Sequence of chain 1.B:
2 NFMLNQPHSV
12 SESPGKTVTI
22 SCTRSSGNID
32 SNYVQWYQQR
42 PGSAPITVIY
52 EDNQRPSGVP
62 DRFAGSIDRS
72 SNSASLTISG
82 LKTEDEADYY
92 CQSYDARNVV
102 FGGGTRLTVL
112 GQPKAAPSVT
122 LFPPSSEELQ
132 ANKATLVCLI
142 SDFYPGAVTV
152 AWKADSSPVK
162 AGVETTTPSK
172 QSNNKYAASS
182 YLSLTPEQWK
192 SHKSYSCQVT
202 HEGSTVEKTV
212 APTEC

The protein below binds the small molecule below.
Small molecule (SMILES): CCN(CC)c1ccc2c(C)cc(=O)oc2c1

Sequence of chain 1.A:
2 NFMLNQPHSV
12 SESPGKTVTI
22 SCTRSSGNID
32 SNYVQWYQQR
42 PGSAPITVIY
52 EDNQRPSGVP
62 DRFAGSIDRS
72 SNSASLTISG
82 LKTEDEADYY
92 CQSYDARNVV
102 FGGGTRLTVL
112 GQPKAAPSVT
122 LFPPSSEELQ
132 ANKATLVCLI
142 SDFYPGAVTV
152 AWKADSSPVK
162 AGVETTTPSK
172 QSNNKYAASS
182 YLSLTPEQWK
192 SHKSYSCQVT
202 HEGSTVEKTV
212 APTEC

Binding-site contacts:
Ligand atom C2 contacts residue PHE102 of chain 1.A at 3.5 Å (hydrophobic).
Ligand atom C13 contacts residue PRO46 of chain 1.B at 3.6 Å (hydrophobic).
Ligand atom O17 contacts residue ILE47 of chain 1.B at 3.7 Å.
Ligand atom C1 contacts residue PHE102 of chain 1.A at 3.4 Å (hydrophobic).
Ligand atom C3 contacts residue PRO46 of chain 1.B at 3.2 Å (hydrophobic).
Ligand atom C13 contacts residue PRO46 of chain 1.A at 3.8 Å (hydrophobic).
Ligand atom O7 contacts residue TYR38 of chain 1.B at 3.7 Å.
Ligand atom C12 contacts residue PHE102 of chain 1.B at 3.8 Å (hydrophobic).
Ligand atom C16 contacts residue PHE102 of chain 1.A at 3.6 Å (hydrophobic).
Ligand atom C16 contacts residue GLY103 of chain 1.A at 3.5 Å.
Ligand atom C15 contacts residue PRO46 of chain 1.A at 3.5 Å (hydrophobic).
Ligand atom C10 contacts residue PRO46 of chain 1.B at 3.2 Å (hydrophobic).
Ligand atom C15 contacts residue TYR91 of chain 1.A at 3.7 Å (hydrophobic).
Ligand atom C9 contacts residue PRO46 of chain 1.B at 3.4 Å (hydrophobic).
Ligand atom C8 contacts residue PHE102 of chain 1.A at 3.5 Å (hydrophobic).
Ligand atom C16 contacts residue PRO46 of chain 1.B at 3.8 Å (hydrophobic).
Ligand atom C6 contacts residue PRO46 of chain 1.B at 3.8 Å (hydrophobic).
Ligand atom C4 contacts residue PHE102 of chain 1.A at 3.6 Å (hydrophobic).
Ligand atom C8 contacts residue ILE47 of chain 1.B at 3.8 Å (hydrophobic).
Ligand atom O7 contacts residue THR48 of chain 1.B at 3.5 Å (h-bond).
Ligand atom C5 contacts residue TYR91 of chain 1.A at 3.5 Å (hydrophobic).
Ligand atom O17 contacts residue THR48 of chain 1.B at 2.6 Å (h-bond).
Ligand atom O7 contacts residue PRO46 of chain 1.B at 3.6 Å.
Ligand atom C14 contacts residue TYR91 of chain 1.A at 3.8 Å (hydrophobic).
Ligand atom C4 contacts residue TYR91 of chain 1.A at 3.5 Å (hydrophobic).
Ligand atom C3 contacts residue PHE102 of chain 1.A at 3.4 Å (hydrophobic).
Ligand atom C10 contacts residue PHE102 of chain 1.A at 3.3 Å (hydrophobic).
Ligand atom C2 contacts residue PRO46 of chain 1.B at 3.4 Å (hydrophobic).
Ligand atom C5 contacts residue PHE102 of chain 1.A at 3.7 Å (hydrophobic).
Ligand atom C15 contacts residue GLN40 of chain 1.A at 3.5 Å.
Ligand atom C6 contacts residue PHE102 of chain 1.A at 3.6 Å (hydrophobic).
Ligand atom O17 contacts residue PHE102 of chain 1.A at 3.9 Å.
Ligand atom C5 contacts residue PRO46 of chain 1.B at 3.7 Å (hydrophobic).
Ligand atom C8 contacts residue THR48 of chain 1.B at 3.5 Å.
Ligand atom C1 contacts residue TYR38 of chain 1.B at 3.8 Å (hydrophobic).
Ligand atom C9 contacts residue PHE102 of chain 1.A at 3.7 Å (hydrophobic).
Ligand atom O7 contacts residue PHE102 of chain 1.A at 3.4 Å.
Ligand atom C1 contacts residue PRO46 of chain 1.B at 3.7 Å (hydrophobic).
Ligand atom C8 contacts residue PRO46 of chain 1.B at 3.7 Å (hydrophobic).
Ligand atom C13 contacts residue TYR38 of chain 1.B at 3.5 Å (hydrophobic).